Binding-site contacts:
Ligand atom CAM contacts residue NAP1 of chain 1.B at 3.2 Å.
Ligand atom CAE contacts residue ASN167 of chain 1.A at 3.8 Å.
Ligand atom CAP contacts residue NAP1 of chain 1.B at 3.7 Å.
Ligand atom CAD contacts residue TYR216 of chain 1.A at 3.4 Å (hydrophobic).
Ligand atom OAA contacts residue NAP1 of chain 1.B at 3.1 Å.
Ligand atom CAM contacts residue TYR55 of chain 1.A at 3.2 Å (hydrophobic).
Ligand atom CAO contacts residue LEU54 of chain 1.A at 3.8 Å (hydrophobic).
Ligand atom CAG contacts residue NAP1 of chain 1.B at 4.0 Å.
Ligand atom CAE contacts residue MET120 of chain 1.A at 3.9 Å (hydrophobic).
Ligand atom CAK contacts residue LEU54 of chain 1.A at 3.6 Å (hydrophobic).
Ligand atom CAK contacts residue NAP1 of chain 1.B at 3.8 Å.
Ligand atom CAC contacts residue MET120 of chain 1.A at 4.1 Å (hydrophobic).
Ligand atom CAM contacts residue HIS117 of chain 1.A at 4.0 Å.
Ligand atom OAB contacts residue NAP1 of chain 1.B at 2.9 Å.
Ligand atom CAE contacts residue SER118 of chain 1.A at 3.9 Å.
Ligand atom CAJ contacts residue TYR24 of chain 1.A at 4.0 Å (hydrophobic).
Ligand atom CAI contacts residue PHE306 of chain 1.A at 3.9 Å (hydrophobic).
Ligand atom CAH contacts residue TRP86 of chain 1.A at 3.9 Å (hydrophobic).
Ligand atom OAA contacts residue TYR55 of chain 1.A at 3.1 Å (h-bond).
Ligand atom CAG contacts residue PHE306 of chain 1.A at 3.8 Å (hydrophobic).
Ligand atom CAG contacts residue PHE311 of chain 1.A at 3.8 Å (hydrophobic).
Ligand atom OAL contacts residue PHE311 of chain 1.A at 3.8 Å.
Ligand atom CAO contacts residue PHE306 of chain 1.A at 4.0 Å (hydrophobic).
Ligand atom CAI contacts residue LEU54 of chain 1.A at 4.1 Å (hydrophobic).
Ligand atom CAC contacts residue ASN167 of chain 1.A at 3.3 Å.
Ligand atom OAB contacts residue TYR55 of chain 1.A at 2.5 Å (h-bond).
Ligand atom CAH contacts residue EDO1 of chain 1.D at 4.1 Å.
Ligand atom CAE contacts residue PHE311 of chain 1.A at 4.0 Å (hydrophobic).
Ligand atom CAK contacts residue HIS117 of chain 1.A at 4.0 Å.
Ligand atom CAP contacts residue LEU54 of chain 1.A at 3.9 Å (hydrophobic).
Ligand atom CAI contacts residue TRP227 of chain 1.A at 3.5 Å (hydrophobic).
Ligand atom OAA contacts residue TYR24 of chain 1.A at 3.7 Å.
Ligand atom OAL contacts residue EDO1 of chain 1.D at 3.5 Å.
Ligand atom OAB contacts residue HIS117 of chain 1.A at 2.8 Å (h-bond).
Ligand atom CAN contacts residue PHE311 of chain 1.A at 3.7 Å (hydrophobic).
Ligand atom CAH contacts residue PHE311 of chain 1.A at 3.6 Å (hydrophobic).
Ligand atom CAD contacts residue NAP1 of chain 1.B at 3.9 Å.
Ligand atom CAD contacts residue ASN167 of chain 1.A at 3.9 Å.
Ligand atom CAP contacts residue TYR55 of chain 1.A at 4.1 Å (hydrophobic).
Ligand atom CAF contacts residue TRP227 of chain 1.A at 3.4 Å (hydrophobic).

A protein and the small-molecule ligand that binds it are described below.
Small molecule (SMILES): O=C(O)c1cccc(Oc2ccccc2)c1

Sequence of chain 1.A:
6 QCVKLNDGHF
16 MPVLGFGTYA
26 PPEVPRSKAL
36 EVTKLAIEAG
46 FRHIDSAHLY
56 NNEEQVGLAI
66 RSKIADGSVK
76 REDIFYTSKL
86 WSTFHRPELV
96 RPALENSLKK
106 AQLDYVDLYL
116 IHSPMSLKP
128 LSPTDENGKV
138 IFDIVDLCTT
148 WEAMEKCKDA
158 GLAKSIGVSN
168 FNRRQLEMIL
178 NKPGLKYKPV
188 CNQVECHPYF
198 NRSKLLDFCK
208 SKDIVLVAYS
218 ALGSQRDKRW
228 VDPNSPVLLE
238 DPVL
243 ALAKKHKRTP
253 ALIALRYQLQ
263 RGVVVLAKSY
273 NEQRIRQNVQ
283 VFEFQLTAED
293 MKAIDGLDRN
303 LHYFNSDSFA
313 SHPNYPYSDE